Binding-site contacts:
Ligand atom C4 contacts residue SER130 of chain 1.E at 3.5 Å.
Ligand atom O2' contacts residue TRP108 of chain 1.E at 3.9 Å.
Ligand atom C2 contacts residue TRP108 of chain 1.E at 3.6 Å (hydrophobic).
Ligand atom N1 contacts residue TRP108 of chain 1.E at 3.7 Å.
Ligand atom C6 contacts residue SER130 of chain 1.E at 2.7 Å.
Ligand atom N9 contacts residue TRP108 of chain 1.E at 2.9 Å.
Ligand atom N7 contacts residue TRP108 of chain 1.E at 2.8 Å.
Ligand atom O6 contacts residue SER165 of chain 1.E at 2.9 Å (h-bond).
Ligand atom C4 contacts residue PRO166 of chain 1.E at 3.6 Å (hydrophobic).
Ligand atom C8 contacts residue PRO166 of chain 1.E at 3.7 Å (hydrophobic).
Ligand atom P1 contacts residue HIS197 of chain 1.D at 3.9 Å.
Ligand atom O21 contacts residue SER165 of chain 1.E at 3.2 Å (h-bond).
Ligand atom C8 contacts residue TRP108 of chain 1.E at 2.8 Å (hydrophobic).
Ligand atom C6 contacts residue TRP108 of chain 1.E at 3.5 Å (hydrophobic).
Ligand atom N7 contacts residue SER130 of chain 1.E at 1.8 Å (h-bond).
Ligand atom N6 contacts residue VAL107 of chain 1.E at 2.8 Å (h-bond).
Ligand atom C6 contacts residue PRO166 of chain 1.E at 3.7 Å (hydrophobic).
Ligand atom N6 contacts residue THR128 of chain 1.E at 3.5 Å (h-bond).
Ligand atom N9 contacts residue SER130 of chain 1.E at 3.7 Å.
Ligand atom N9 contacts residue PRO166 of chain 1.E at 3.8 Å.
Ligand atom N1 contacts residue THR128 of chain 1.E at 2.5 Å (h-bond).
Ligand atom O4' contacts residue PRO166 of chain 1.E at 3.7 Å.
Ligand atom N6 contacts residue PHE129 of chain 1.E at 3.2 Å.
Ligand atom C5 contacts residue PRO166 of chain 1.E at 3.5 Å (hydrophobic).
Ligand atom O5' contacts residue PRO166 of chain 1.E at 3.4 Å.
Ligand atom N3 contacts residue TRP108 of chain 1.E at 3.4 Å.
Ligand atom N6 contacts residue SER130 of chain 1.E at 2.6 Å (h-bond).
Ligand atom N7 contacts residue PRO166 of chain 1.E at 3.8 Å.
Ligand atom C4 contacts residue TRP108 of chain 1.E at 2.8 Å (hydrophobic).
Ligand atom C8 contacts residue SER130 of chain 1.E at 2.9 Å.
Ligand atom C1' contacts residue TRP108 of chain 1.E at 3.6 Å (hydrophobic).
Ligand atom C2 contacts residue THR128 of chain 1.E at 3.1 Å.
Ligand atom C5 contacts residue TRP108 of chain 1.E at 3.0 Å (hydrophobic).
Ligand atom O6 contacts residue HIS197 of chain 1.D at 3.7 Å.
Ligand atom C6 contacts residue THR128 of chain 1.E at 3.6 Å.
Ligand atom P2 contacts residue SER165 of chain 1.E at 3.7 Å.
Ligand atom O12 contacts residue HIS197 of chain 1.D at 3.5 Å.
Ligand atom C5 contacts residue SER130 of chain 1.E at 2.2 Å.
Ligand atom O11 contacts residue HIS197 of chain 1.D at 3.8 Å.
Ligand atom N1 contacts residue SER106 of chain 1.E at 3.4 Å.

A small-molecule ligand and the protein it binds are described below.
Small molecule (SMILES): CC(C(=O)NCCNC(=O)CCNC(=O)[C@H](O)C(C)(C)COP(=O)(O)OP(=O)(O)OC[C@H]1O[C@@H](n2cnc3c(N)ncnc32)[C@H](O)[C@@H]1OP(=O)(O)O)=[N+]([O-])[O-]

Sequence of chain 1.D:
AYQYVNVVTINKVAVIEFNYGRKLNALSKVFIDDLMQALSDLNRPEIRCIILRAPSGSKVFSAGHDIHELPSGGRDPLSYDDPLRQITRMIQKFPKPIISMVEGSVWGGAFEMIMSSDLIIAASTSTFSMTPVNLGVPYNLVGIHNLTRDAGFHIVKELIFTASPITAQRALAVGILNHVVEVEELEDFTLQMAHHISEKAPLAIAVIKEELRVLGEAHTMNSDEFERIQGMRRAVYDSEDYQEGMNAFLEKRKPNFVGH

Sequence of chain 1.E:
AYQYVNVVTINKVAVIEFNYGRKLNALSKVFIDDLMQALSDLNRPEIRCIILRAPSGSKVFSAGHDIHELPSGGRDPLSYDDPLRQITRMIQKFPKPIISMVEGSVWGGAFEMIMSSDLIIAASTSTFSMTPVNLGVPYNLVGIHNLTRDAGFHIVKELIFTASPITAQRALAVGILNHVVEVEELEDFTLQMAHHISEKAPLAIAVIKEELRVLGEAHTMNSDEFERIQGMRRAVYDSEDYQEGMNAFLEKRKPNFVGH